Sequence of chain 1.B:
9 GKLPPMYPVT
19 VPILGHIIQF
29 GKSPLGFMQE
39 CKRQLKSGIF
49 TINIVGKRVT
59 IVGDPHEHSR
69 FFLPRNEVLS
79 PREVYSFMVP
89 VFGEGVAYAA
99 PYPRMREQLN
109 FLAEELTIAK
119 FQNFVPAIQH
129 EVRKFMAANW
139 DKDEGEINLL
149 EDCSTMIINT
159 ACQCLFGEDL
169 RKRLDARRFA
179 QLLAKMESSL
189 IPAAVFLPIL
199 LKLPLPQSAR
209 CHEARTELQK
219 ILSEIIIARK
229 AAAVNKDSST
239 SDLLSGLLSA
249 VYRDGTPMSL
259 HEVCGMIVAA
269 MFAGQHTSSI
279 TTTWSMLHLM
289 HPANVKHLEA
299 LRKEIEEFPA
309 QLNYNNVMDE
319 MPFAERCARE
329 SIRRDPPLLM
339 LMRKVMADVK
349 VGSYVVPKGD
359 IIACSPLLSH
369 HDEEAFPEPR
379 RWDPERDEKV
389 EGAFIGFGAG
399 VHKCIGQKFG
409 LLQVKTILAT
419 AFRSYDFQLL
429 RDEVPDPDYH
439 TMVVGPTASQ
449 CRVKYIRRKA

Binding-site contacts:
Ligand atom C2 contacts residue LEU336 of chain 1.B at 4.1 Å (hydrophobic).
Ligand atom N3 contacts residue VAL441 of chain 1.B at 3.8 Å.
Ligand atom C21 contacts residue MET440 of chain 1.B at 3.2 Å (hydrophobic).
Ligand atom C28 contacts residue PHE90 of chain 1.B at 4.3 Å (hydrophobic).
Ligand atom C25 contacts residue TYR96 of chain 1.B at 3.4 Å (hydrophobic).
Ligand atom C2 contacts residue ALA271 of chain 1.B at 3.2 Å (hydrophobic).
Ligand atom N1 contacts residue ALA271 of chain 1.B at 4.1 Å.
Ligand atom C26 contacts residue TYR96 of chain 1.B at 4.1 Å (hydrophobic).
Ligand atom N3 contacts residue PHE270 of chain 1.B at 3.3 Å.
Ligand atom C7 contacts residue MET440 of chain 1.B at 3.3 Å (hydrophobic).
Ligand atom C6 contacts residue LEU336 of chain 1.B at 4.2 Å (hydrophobic).
Ligand atom C21 contacts residue MET86 of chain 1.B at 3.4 Å (hydrophobic).
Ligand atom O2 contacts residue ALA271 of chain 1.B at 4.0 Å.
Ligand atom C23 contacts residue MET86 of chain 1.B at 4.1 Å (hydrophobic).
Ligand atom O2 contacts residue LEU336 of chain 1.B at 4.1 Å.
Ligand atom C22 contacts residue MET86 of chain 1.B at 3.8 Å (hydrophobic).
Ligand atom C27 contacts residue ALA271 of chain 1.B at 3.7 Å (hydrophobic).
Ligand atom C26 contacts residue HEM1 of chain 1.G at 4.3 Å.
Ligand atom N3 contacts residue MET440 of chain 1.B at 3.1 Å.
Ligand atom C3 contacts residue HEM1 of chain 1.G at 2.8 Å.
Ligand atom N4 contacts residue TYR83 of chain 1.B at 3.6 Å.
Ligand atom N2 contacts residue LEU336 of chain 1.B at 4.3 Å.
Ligand atom C4 contacts residue HEM1 of chain 1.G at 4.0 Å.
Ligand atom N1 contacts residue LEU336 of chain 1.B at 4.3 Å.
Ligand atom C1 contacts residue LEU336 of chain 1.B at 3.9 Å (hydrophobic).
Ligand atom C2 contacts residue THR275 of chain 1.B at 4.0 Å.
Ligand atom C28 contacts residue ALA271 of chain 1.B at 4.2 Å (hydrophobic).
Ligand atom C2 contacts residue HEM1 of chain 1.G at 3.0 Å.
Ligand atom C4 contacts residue LEU336 of chain 1.B at 4.1 Å (hydrophobic).
Ligand atom N1 contacts residue HEM1 of chain 1.G at 2.1 Å.
Ligand atom C1 contacts residue THR275 of chain 1.B at 4.1 Å.
Ligand atom C3 contacts residue LEU336 of chain 1.B at 4.3 Å (hydrophobic).
Ligand atom C5 contacts residue LEU336 of chain 1.B at 3.9 Å (hydrophobic).
Ligand atom O2 contacts residue VAL441 of chain 1.B at 4.1 Å.
Ligand atom C7 contacts residue VAL441 of chain 1.B at 4.1 Å (hydrophobic).
Ligand atom C28 contacts residue MET86 of chain 1.B at 4.3 Å (hydrophobic).
Ligand atom C29 contacts residue MET86 of chain 1.B at 4.2 Å (hydrophobic).
Ligand atom C27 contacts residue PHE90 of chain 1.B at 4.1 Å (hydrophobic).
Ligand atom C24 contacts residue TYR96 of chain 1.B at 4.2 Å (hydrophobic).
Ligand atom C1 contacts residue ALA271 of chain 1.B at 3.4 Å (hydrophobic).

The protein below binds the small molecule below.
Small molecule (SMILES): O=C(N[C@@H](Cc1c[nH]c2ccccc12)C(=O)Nc1ccncc1)c1ccc(-c2cccc(F)c2)cc1F